Sequence of chain 1.M:
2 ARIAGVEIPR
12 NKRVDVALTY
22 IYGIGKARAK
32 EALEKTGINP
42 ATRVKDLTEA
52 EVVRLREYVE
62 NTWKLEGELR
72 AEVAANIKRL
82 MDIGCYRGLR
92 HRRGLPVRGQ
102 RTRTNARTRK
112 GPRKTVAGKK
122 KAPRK

The protein below binds the small molecule below.
Small molecule (SMILES): Nc1ccn([C@@H]2O[C@H](CO[P](=O)(O)O[C@H]3[C@@H](O)[C@H](n4ccc(N)nc4=O)O[C@@H]3CO[P](=O)(O)O[C@H]3[C@@H](O)[C@H](n4ccc(N)nc4=O)O[C@@H]3CO[P](=O)(O)O[C@H]3[C@@H](O)[C@H](n4ccc(=O)[nH]c4=O)O[C@@H]3COP(=O)=O)[C@@H](O[P](=O)(O)OC[C@H]3O[C@@H](n4cnc5c(=O)nc(N)[nH]c54)[C@H](O)[C@@H]3O[P](=O)(O)OC[C@H]3O[C@@H](n4cnc5c(N)ncnc54)[C@H](O)[C@@H]3O[P](=O)(O)OC[C@H]3O[C@@H](n4cnc5c(N)ncnc54)[C@H](O)[C@@H]3O[P](=O)(O)OC[C@H]3O[C@@H](n4ccc(=O)[nH]c4=O)[C@H](O)[C@@H]3O)[C@H]2O)c(=O)n1

Binding-site contacts:
Ligand atom O6 contacts residue G2 of chain 1.V at 3.4 Å (h-bond).
Ligand atom C8 contacts residue G2 of chain 1.V at 4.2 Å.
Ligand atom N3 contacts residue G2 of chain 1.V at 3.2 Å.
Ligand atom O2 contacts residue G4 of chain 1.V at 3.7 Å.
Ligand atom C6 contacts residue G2 of chain 1.V at 3.4 Å.
Ligand atom N1 contacts residue G2 of chain 1.V at 4.5 Å.
Ligand atom O2 contacts residue G3 of chain 1.V at 4.2 Å.
Ligand atom C4 contacts residue G2 of chain 1.V at 3.4 Å.
Ligand atom O6 contacts residue C1 of chain 1.V at 2.9 Å (h-bond).
Ligand atom C2 contacts residue C1 of chain 1.V at 3.5 Å.
Ligand atom N6 contacts residue C1 of chain 1.V at 4.1 Å.
Ligand atom N9 contacts residue C1 of chain 1.V at 4.4 Å.
Ligand atom C6 contacts residue C1 of chain 1.V at 4.5 Å.
Ligand atom N3 contacts residue G2 of chain 1.V at 2.5 Å (h-bond).
Ligand atom O4 contacts residue LYS122 of chain 1.M at 3.7 Å.
Ligand atom C8 contacts residue C1 of chain 1.V at 3.5 Å.
Ligand atom N3 contacts residue G4 of chain 1.V at 2.8 Å (h-bond).
Ligand atom O2 contacts residue G2 of chain 1.V at 2.9 Å (h-bond).
Ligand atom N4 contacts residue G4 of chain 1.V at 3.5 Å (h-bond).
Ligand atom N3 contacts residue G3 of chain 1.V at 3.5 Å (h-bond).
Ligand atom C4 contacts residue G2 of chain 1.V at 3.4 Å.
Ligand atom N4 contacts residue G2 of chain 1.V at 2.8 Å (h-bond).
Ligand atom C2 contacts residue G2 of chain 1.V at 3.3 Å.
Ligand atom C5 contacts residue G2 of chain 1.V at 3.5 Å.
Ligand atom C1' contacts residue G2 of chain 1.V at 3.7 Å.
Ligand atom N7 contacts residue G2 of chain 1.V at 4.3 Å.
Ligand atom N9 contacts residue G2 of chain 1.V at 3.5 Å (h-bond).
Ligand atom N7 contacts residue C1 of chain 1.V at 3.2 Å (h-bond).
Ligand atom C2 contacts residue G2 of chain 1.V at 3.1 Å.
Ligand atom C2 contacts residue G4 of chain 1.V at 3.7 Å.
Ligand atom C6 contacts residue C1 of chain 1.V at 3.6 Å.
Ligand atom N2 contacts residue C1 of chain 1.V at 2.6 Å (h-bond).
Ligand atom N4 contacts residue G3 of chain 1.V at 3.0 Å (h-bond).
Ligand atom N1 contacts residue G2 of chain 1.V at 3.2 Å.
Ligand atom N2 contacts residue G2 of chain 1.V at 3.1 Å.
Ligand atom C2 contacts residue G3 of chain 1.V at 4.0 Å.
Ligand atom C4 contacts residue G4 of chain 1.V at 3.6 Å.
Ligand atom N1 contacts residue C1 of chain 1.V at 2.8 Å (h-bond).
Ligand atom C4 contacts residue G3 of chain 1.V at 3.9 Å.
Ligand atom C5 contacts residue C1 of chain 1.V at 4.0 Å.